The small molecule below binds the protein below.
Small molecule (SMILES): CC(=O)N[C@@H]1[C@@H](O)[C@H](O)[C@@H](CO)O[C@H]1O

Sequence of chain 2.B:
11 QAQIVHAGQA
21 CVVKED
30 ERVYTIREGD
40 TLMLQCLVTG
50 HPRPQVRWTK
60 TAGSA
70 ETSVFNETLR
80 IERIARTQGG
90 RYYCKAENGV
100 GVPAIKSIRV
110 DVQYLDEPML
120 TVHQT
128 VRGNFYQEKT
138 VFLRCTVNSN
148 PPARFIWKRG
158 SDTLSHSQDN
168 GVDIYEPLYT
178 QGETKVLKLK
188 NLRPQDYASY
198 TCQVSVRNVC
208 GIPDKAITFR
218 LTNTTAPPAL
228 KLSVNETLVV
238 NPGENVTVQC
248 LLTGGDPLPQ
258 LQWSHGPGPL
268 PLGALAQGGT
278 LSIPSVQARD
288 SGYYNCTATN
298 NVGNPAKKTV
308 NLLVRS

Binding-site contacts:
Ligand atom O6 contacts residue ASN242 of chain 2.B at 4.4 Å.
Ligand atom C4 contacts residue ASN242 of chain 2.B at 4.2 Å.
Ligand atom C7 contacts residue ASN242 of chain 2.B at 3.3 Å.
Ligand atom N2 contacts residue ASN242 of chain 2.B at 2.6 Å (h-bond).
Ligand atom C1 contacts residue PRO281 of chain 2.B at 4.2 Å (hydrophobic).
Ligand atom O5 contacts residue ASN242 of chain 2.B at 2.3 Å (h-bond).
Ligand atom C8 contacts residue ASN242 of chain 2.B at 4.4 Å.
Ligand atom O7 contacts residue ASN242 of chain 2.B at 3.6 Å.
Ligand atom C3 contacts residue ASN242 of chain 2.B at 3.8 Å.
Ligand atom C5 contacts residue ASN242 of chain 2.B at 3.6 Å.
Ligand atom C2 contacts residue ASN242 of chain 2.B at 2.5 Å.
Ligand atom C1 contacts residue ASN242 of chain 2.B at 1.4 Å.